This small molecule binds to this protein.
Small molecule (SMILES): Nc1ncnc2[nH]cnc12

Sequence of chain 1.A:
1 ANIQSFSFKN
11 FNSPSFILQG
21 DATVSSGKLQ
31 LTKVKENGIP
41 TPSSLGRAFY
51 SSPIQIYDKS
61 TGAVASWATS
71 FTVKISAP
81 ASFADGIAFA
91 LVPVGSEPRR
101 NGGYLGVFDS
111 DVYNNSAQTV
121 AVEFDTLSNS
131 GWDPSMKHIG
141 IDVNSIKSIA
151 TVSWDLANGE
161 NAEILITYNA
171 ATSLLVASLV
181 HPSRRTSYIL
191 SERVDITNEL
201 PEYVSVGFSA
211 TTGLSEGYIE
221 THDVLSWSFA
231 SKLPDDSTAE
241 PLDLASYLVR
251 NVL

Sequence of chain 1.C:
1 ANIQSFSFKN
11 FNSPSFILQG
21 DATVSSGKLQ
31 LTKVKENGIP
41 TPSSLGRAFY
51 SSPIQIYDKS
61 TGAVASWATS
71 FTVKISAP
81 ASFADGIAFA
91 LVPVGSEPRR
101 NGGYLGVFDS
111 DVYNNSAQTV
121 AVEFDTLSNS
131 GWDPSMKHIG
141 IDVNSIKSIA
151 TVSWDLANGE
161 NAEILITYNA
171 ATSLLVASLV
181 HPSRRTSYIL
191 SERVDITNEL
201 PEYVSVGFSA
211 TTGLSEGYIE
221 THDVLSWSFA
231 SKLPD

Binding-site contacts:
Ligand atom N7 contacts residue LEU244 of chain 1.A at 4.4 Å.
Ligand atom N3 contacts residue VAL176 of chain 1.A at 4.4 Å.
Ligand atom C5 contacts residue VAL176 of chain 1.A at 3.6 Å (hydrophobic).
Ligand atom N6 contacts residue ALA177 of chain 1.A at 4.2 Å.
Ligand atom N1 contacts residue ADE1 of chain 1.Q at 4.2 Å.
Ligand atom C2 contacts residue LEU165 of chain 1.A at 3.8 Å (hydrophobic).
Ligand atom N6 contacts residue LEU165 of chain 1.A at 3.6 Å (h-bond).
Ligand atom C6 contacts residue LEU165 of chain 1.A at 4.0 Å (hydrophobic).
Ligand atom C4 contacts residue SER178 of chain 1.C at 3.9 Å.
Ligand atom N3 contacts residue SER178 of chain 1.C at 3.1 Å (h-bond).
Ligand atom C8 contacts residue THR167 of chain 1.A at 4.1 Å.
Ligand atom C4 contacts residue VAL176 of chain 1.A at 4.0 Å (hydrophobic).
Ligand atom N6 contacts residue VAL176 of chain 1.A at 2.7 Å (h-bond).
Ligand atom N1 contacts residue ALA177 of chain 1.A at 4.5 Å.
Ligand atom C2 contacts residue VAL176 of chain 1.A at 4.2 Å (hydrophobic).
Ligand atom N7 contacts residue VAL176 of chain 1.A at 3.9 Å.
Ligand atom N6 contacts residue THR167 of chain 1.A at 2.7 Å (h-bond).
Ligand atom N3 contacts residue LEU165 of chain 1.A at 4.5 Å.
Ligand atom N9 contacts residue LEU165 of chain 1.C at 4.1 Å.
Ligand atom N6 contacts residue ILE166 of chain 1.A at 3.7 Å.
Ligand atom C5 contacts residue THR167 of chain 1.A at 3.5 Å.
Ligand atom C8 contacts residue LEU244 of chain 1.A at 4.3 Å (hydrophobic).
Ligand atom C2 contacts residue SER178 of chain 1.C at 4.2 Å.
Ligand atom C2 contacts residue SER178 of chain 1.A at 3.3 Å.
Ligand atom N1 contacts residue LEU165 of chain 1.A at 3.6 Å (h-bond).
Ligand atom C6 contacts residue VAL176 of chain 1.A at 3.4 Å (hydrophobic).
Ligand atom C2 contacts residue ADE1 of chain 1.Q at 3.4 Å.
Ligand atom C6 contacts residue THR167 of chain 1.A at 3.5 Å.
Ligand atom C2 contacts residue ILE189 of chain 1.A at 4.0 Å (hydrophobic).
Ligand atom N3 contacts residue ILE189 of chain 1.A at 3.9 Å.
Ligand atom N3 contacts residue ADE1 of chain 1.Q at 3.4 Å.
Ligand atom N9 contacts residue SER178 of chain 1.C at 3.8 Å.
Ligand atom N3 contacts residue LEU165 of chain 1.C at 3.9 Å.
Ligand atom C4 contacts residue LEU165 of chain 1.C at 4.1 Å (hydrophobic).
Ligand atom N1 contacts residue SER178 of chain 1.A at 3.4 Å (h-bond).
Ligand atom N7 contacts residue THR167 of chain 1.A at 2.9 Å (h-bond).
Ligand atom N1 contacts residue VAL176 of chain 1.A at 3.8 Å.
Ligand atom N9 contacts residue VAL180 of chain 1.C at 4.5 Å.